The small molecule below binds the protein below.
Small molecule (SMILES): CC(=O)N[C@@H]1[C@@H](O)[C@H](O)[C@@H](CO)O[C@H]1O

Binding-site contacts:
Ligand atom O7 contacts residue ASN87 of chain 3.D at 4.1 Å.
Ligand atom C5 contacts residue ASN87 of chain 3.D at 3.7 Å.
Ligand atom O6 contacts residue SER89 of chain 3.D at 2.8 Å (h-bond).
Ligand atom C7 contacts residue ASN87 of chain 3.D at 3.8 Å.
Ligand atom C3 contacts residue ASN87 of chain 3.D at 3.8 Å.
Ligand atom C4 contacts residue ASN87 of chain 3.D at 4.2 Å.
Ligand atom O5 contacts residue ASN87 of chain 3.D at 2.3 Å (h-bond).
Ligand atom C6 contacts residue SER89 of chain 3.D at 3.6 Å.
Ligand atom C3 contacts residue LEU151 of chain 3.D at 4.2 Å (hydrophobic).
Ligand atom C8 contacts residue ILE155 of chain 3.D at 3.7 Å (hydrophobic).
Ligand atom C4 contacts residue LEU151 of chain 3.D at 4.0 Å (hydrophobic).
Ligand atom C2 contacts residue ASN87 of chain 3.D at 2.4 Å.
Ligand atom C5 contacts residue SER89 of chain 3.D at 3.3 Å.
Ligand atom O6 contacts residue LEU91 of chain 3.D at 4.0 Å.
Ligand atom C1 contacts residue ASN87 of chain 3.D at 1.4 Å.
Ligand atom C5 contacts residue LEU151 of chain 3.D at 3.8 Å (hydrophobic).
Ligand atom C6 contacts residue LEU91 of chain 3.D at 4.2 Å (hydrophobic).
Ligand atom O6 contacts residue LEU151 of chain 3.D at 3.4 Å.
Ligand atom O5 contacts residue SER89 of chain 3.D at 2.8 Å (h-bond).
Ligand atom C7 contacts residue ILE155 of chain 3.D at 4.3 Å (hydrophobic).
Ligand atom N2 contacts residue ASN87 of chain 3.D at 2.9 Å (h-bond).
Ligand atom O4 contacts residue LEU151 of chain 3.D at 3.3 Å.
Ligand atom C6 contacts residue LEU151 of chain 3.D at 3.7 Å (hydrophobic).
Ligand atom N2 contacts residue ILE155 of chain 3.D at 4.1 Å.
Ligand atom C1 contacts residue SER89 of chain 3.D at 3.3 Å.

Sequence of chain 3.D:
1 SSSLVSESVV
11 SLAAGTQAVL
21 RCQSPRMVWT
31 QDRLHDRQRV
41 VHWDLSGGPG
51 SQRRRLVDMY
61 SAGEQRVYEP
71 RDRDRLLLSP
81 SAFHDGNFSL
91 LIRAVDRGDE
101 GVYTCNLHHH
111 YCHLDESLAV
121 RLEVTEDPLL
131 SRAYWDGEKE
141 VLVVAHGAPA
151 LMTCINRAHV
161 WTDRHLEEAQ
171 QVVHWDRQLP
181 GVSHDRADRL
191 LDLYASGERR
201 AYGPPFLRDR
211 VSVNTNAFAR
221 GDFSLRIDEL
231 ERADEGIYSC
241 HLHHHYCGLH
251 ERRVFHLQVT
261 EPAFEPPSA